A small-molecule ligand and the protein it binds are described below.
Small molecule (SMILES): CC(=O)N[C@H]1[C@H](O[C@H]2[C@H](O)[C@@H](NC(C)=O)CO[C@@H]2CO)O[C@H](CO)[C@@H](O)[C@@H]1O

Sequence of chain 1.B:
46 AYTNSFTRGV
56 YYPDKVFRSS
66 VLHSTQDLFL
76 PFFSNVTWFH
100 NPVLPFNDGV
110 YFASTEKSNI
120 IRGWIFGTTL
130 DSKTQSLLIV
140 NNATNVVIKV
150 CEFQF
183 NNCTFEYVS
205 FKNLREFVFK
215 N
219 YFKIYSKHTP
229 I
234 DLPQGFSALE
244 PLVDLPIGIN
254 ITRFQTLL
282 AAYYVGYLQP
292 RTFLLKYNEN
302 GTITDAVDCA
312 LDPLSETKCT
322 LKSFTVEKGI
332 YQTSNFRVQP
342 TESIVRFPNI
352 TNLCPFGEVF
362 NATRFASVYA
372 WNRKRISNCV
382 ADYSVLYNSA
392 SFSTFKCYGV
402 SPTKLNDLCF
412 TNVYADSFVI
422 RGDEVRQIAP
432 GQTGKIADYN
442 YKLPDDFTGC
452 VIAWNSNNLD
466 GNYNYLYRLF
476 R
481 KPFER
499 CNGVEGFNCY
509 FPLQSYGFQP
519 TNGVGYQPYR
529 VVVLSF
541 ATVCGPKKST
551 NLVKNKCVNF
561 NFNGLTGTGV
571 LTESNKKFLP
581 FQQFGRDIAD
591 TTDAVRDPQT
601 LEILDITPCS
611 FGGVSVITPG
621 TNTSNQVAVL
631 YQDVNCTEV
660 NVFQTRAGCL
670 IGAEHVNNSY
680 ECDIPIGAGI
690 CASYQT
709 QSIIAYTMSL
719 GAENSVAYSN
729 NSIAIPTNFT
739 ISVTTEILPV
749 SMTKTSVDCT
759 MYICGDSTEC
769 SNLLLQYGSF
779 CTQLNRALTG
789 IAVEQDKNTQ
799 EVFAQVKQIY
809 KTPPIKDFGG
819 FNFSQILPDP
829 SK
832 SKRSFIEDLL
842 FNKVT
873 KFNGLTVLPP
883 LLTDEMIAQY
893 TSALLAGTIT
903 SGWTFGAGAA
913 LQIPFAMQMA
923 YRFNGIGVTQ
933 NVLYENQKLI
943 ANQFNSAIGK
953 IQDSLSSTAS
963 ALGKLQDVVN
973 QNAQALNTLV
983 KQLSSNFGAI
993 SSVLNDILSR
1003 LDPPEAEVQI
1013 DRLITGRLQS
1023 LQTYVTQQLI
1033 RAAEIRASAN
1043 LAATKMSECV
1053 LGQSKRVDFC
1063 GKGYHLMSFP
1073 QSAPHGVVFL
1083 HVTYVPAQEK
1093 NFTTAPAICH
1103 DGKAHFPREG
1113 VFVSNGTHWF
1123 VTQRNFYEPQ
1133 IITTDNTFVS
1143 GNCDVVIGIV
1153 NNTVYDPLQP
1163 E

Binding-site contacts:
Ligand atom C4 contacts residue ASN1153 of chain 1.B at 4.3 Å.
Ligand atom C2 contacts residue ASN1153 of chain 1.B at 2.5 Å.
Ligand atom C7 contacts residue ASN1153 of chain 1.B at 3.1 Å.
Ligand atom C5 contacts residue ASN1153 of chain 1.B at 3.7 Å.
Ligand atom O7 contacts residue ASN1153 of chain 1.B at 2.9 Å (h-bond).
Ligand atom C7 contacts residue ILE1151 of chain 1.B at 4.4 Å (hydrophobic).
Ligand atom O5 contacts residue ASN1153 of chain 1.B at 2.4 Å (h-bond).
Ligand atom C8 contacts residue ASN1153 of chain 1.B at 4.2 Å.
Ligand atom C8 contacts residue CYS1101 of chain 1.B at 4.1 Å (hydrophobic).
Ligand atom C8 contacts residue ILE1151 of chain 1.B at 3.0 Å (hydrophobic).
Ligand atom C1 contacts residue ASN1153 of chain 1.B at 1.5 Å.
Ligand atom C8 contacts residue VAL1152 of chain 1.B at 4.0 Å (hydrophobic).
Ligand atom C3 contacts residue ASN1153 of chain 1.B at 3.8 Å.
Ligand atom N2 contacts residue ASN1153 of chain 1.B at 2.9 Å (h-bond).